A small-molecule ligand and the protein it binds are described below.
Small molecule (SMILES): CC(=O)N[C@H]1[C@H](O[C@H]2[C@H](O)[C@@H](NC(C)=O)CO[C@@H]2CO[C@@H]2O[C@@H](C)[C@@H](O)[C@@H](O)[C@@H]2O)O[C@H](CO)[C@@H](O)[C@@H]1O

Binding-site contacts:
Ligand atom C8 contacts residue ASN157 of chain 12.C at 3.3 Å.
Ligand atom C5 contacts residue MET151 of chain 12.C at 3.8 Å (hydrophobic).
Ligand atom C1 contacts residue GLY150 of chain 12.C at 4.0 Å.
Ligand atom N2 contacts residue ASN154 of chain 12.C at 2.9 Å (h-bond).
Ligand atom C6 contacts residue THR156 of chain 12.C at 3.9 Å.
Ligand atom O7 contacts residue ASN154 of chain 12.C at 4.0 Å.
Ligand atom C2 contacts residue GLY150 of chain 12.C at 3.8 Å.
Ligand atom C4 contacts residue MET151 of chain 12.C at 3.9 Å (hydrophobic).
Ligand atom C3 contacts residue ASN154 of chain 12.C at 3.8 Å.
Ligand atom C8 contacts residue GLY150 of chain 12.C at 3.7 Å.
Ligand atom O7 contacts residue GLY150 of chain 12.C at 2.9 Å (h-bond).
Ligand atom O6 contacts residue MET151 of chain 12.C at 4.4 Å.
Ligand atom C6 contacts residue ASN157 of chain 12.C at 3.7 Å.
Ligand atom C1 contacts residue ASN154 of chain 12.C at 1.4 Å.
Ligand atom C6 contacts residue ASP161 of chain 12.C at 3.7 Å.
Ligand atom C6 contacts residue THR156 of chain 12.C at 3.8 Å.
Ligand atom N2 contacts residue GLY150 of chain 12.C at 3.5 Å (h-bond).
Ligand atom C5 contacts residue THR156 of chain 12.C at 4.1 Å.
Ligand atom C3 contacts residue MET151 of chain 12.C at 4.1 Å (hydrophobic).
Ligand atom O5 contacts residue THR156 of chain 12.C at 3.8 Å.
Ligand atom C5 contacts residue THR156 of chain 12.C at 3.8 Å.
Ligand atom O5 contacts residue MET151 of chain 12.C at 3.9 Å.
Ligand atom C7 contacts residue ASN154 of chain 12.C at 3.7 Å.
Ligand atom O7 contacts residue HIS148 of chain 12.C at 3.6 Å.
Ligand atom C1 contacts residue MET151 of chain 12.C at 4.2 Å (hydrophobic).
Ligand atom C1 contacts residue THR156 of chain 12.C at 4.3 Å.
Ligand atom O5 contacts residue ASN154 of chain 12.C at 2.3 Å (h-bond).
Ligand atom C2 contacts residue MET151 of chain 12.C at 4.3 Å (hydrophobic).
Ligand atom C8 contacts residue THR156 of chain 12.C at 4.2 Å.
Ligand atom C7 contacts residue GLY150 of chain 12.C at 3.1 Å.
Ligand atom C5 contacts residue ASN154 of chain 12.C at 3.6 Å.
Ligand atom C2 contacts residue ASN154 of chain 12.C at 2.4 Å.
Ligand atom C4 contacts residue ASN154 of chain 12.C at 4.2 Å.
Ligand atom O5 contacts residue THR156 of chain 12.C at 4.1 Å.
Ligand atom O5 contacts residue ASN157 of chain 12.C at 4.2 Å.

Sequence of chain 12.C:
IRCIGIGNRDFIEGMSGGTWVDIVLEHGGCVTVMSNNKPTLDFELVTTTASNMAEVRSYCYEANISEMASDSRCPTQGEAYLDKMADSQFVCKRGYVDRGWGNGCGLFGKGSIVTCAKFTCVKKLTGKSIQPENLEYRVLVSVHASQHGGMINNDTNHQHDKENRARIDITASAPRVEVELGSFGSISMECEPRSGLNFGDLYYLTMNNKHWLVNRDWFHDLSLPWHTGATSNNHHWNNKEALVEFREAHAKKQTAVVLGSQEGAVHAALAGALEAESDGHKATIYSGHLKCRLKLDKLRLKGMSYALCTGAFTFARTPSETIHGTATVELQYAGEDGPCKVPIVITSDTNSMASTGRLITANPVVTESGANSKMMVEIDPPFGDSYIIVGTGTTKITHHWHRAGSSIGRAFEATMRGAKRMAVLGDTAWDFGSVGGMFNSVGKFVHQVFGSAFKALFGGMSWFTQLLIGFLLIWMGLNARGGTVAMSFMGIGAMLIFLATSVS